Binding-site contacts:
Ligand atom CD2 contacts residue TYR99 of chain 1.C at 3.1 Å (hydrophobic).
Ligand atom CD1 contacts residue TYR87 of chain 1.C at 4.1 Å (hydrophobic).
Ligand atom O contacts residue ASN107 of chain 1.C at 3.6 Å.
Ligand atom C contacts residue ASN107 of chain 1.C at 3.6 Å.
Ligand atom OXT contacts residue LYS104 of chain 1.C at 3.6 Å.
Ligand atom O contacts residue LYS104 of chain 1.C at 3.9 Å.
Ligand atom N contacts residue VAL109 of chain 1.C at 4.0 Å.
Ligand atom C contacts residue TYR87 of chain 1.C at 3.3 Å (hydrophobic).
Ligand atom C contacts residue VAL109 of chain 1.C at 4.1 Å (hydrophobic).
Ligand atom CZ contacts residue ASN90 of chain 1.C at 4.2 Å.
Ligand atom CZ contacts residue TYR87 of chain 1.C at 4.1 Å (hydrophobic).
Ligand atom CE2 contacts residue TYR129 of chain 1.C at 3.6 Å (hydrophobic).
Ligand atom CD2 contacts residue ILE83 of chain 1.C at 4.1 Å (hydrophobic).
Ligand atom CD2 contacts residue VAL109 of chain 1.C at 3.8 Å (hydrophobic).
Ligand atom OH contacts residue TYR129 of chain 1.C at 4.2 Å.
Ligand atom OH contacts residue TYR87 of chain 1.C at 3.9 Å.
Ligand atom C contacts residue ASN107 of chain 1.C at 4.0 Å.
Ligand atom O contacts residue TYR87 of chain 1.C at 2.4 Å (h-bond).
Ligand atom O contacts residue ASN107 of chain 1.C at 3.1 Å.
Ligand atom O contacts residue VAL109 of chain 1.C at 3.1 Å.
Ligand atom CE1 contacts residue ASN90 of chain 1.C at 3.9 Å.
Ligand atom CD2 contacts residue GLY102 of chain 1.C at 3.7 Å.
Ligand atom CB contacts residue TYR99 of chain 1.C at 3.6 Å (hydrophobic).
Ligand atom CD2 contacts residue TRP100 of chain 1.C at 3.7 Å (hydrophobic).
Ligand atom CE1 contacts residue PRO97 of chain 1.C at 3.8 Å (hydrophobic).
Ligand atom CZ contacts residue TRP100 of chain 1.C at 4.1 Å (hydrophobic).
Ligand atom N contacts residue ASN107 of chain 1.C at 4.0 Å.
Ligand atom CE2 contacts residue TYR99 of chain 1.C at 4.0 Å (hydrophobic).
Ligand atom CD1 contacts residue LYS86 of chain 1.C at 4.0 Å.
Ligand atom CE2 contacts residue TYR87 of chain 1.C at 4.1 Å (hydrophobic).
Ligand atom CA contacts residue TYR87 of chain 1.C at 3.6 Å (hydrophobic).
Ligand atom CE2 contacts residue TRP100 of chain 1.C at 3.4 Å (hydrophobic).
Ligand atom CB contacts residue TYR87 of chain 1.C at 3.4 Å (hydrophobic).
Ligand atom CD1 contacts residue ASN90 of chain 1.C at 3.8 Å.
Ligand atom OH contacts residue ASN90 of chain 1.C at 3.5 Å.
Ligand atom O contacts residue ASN107 of chain 1.C at 4.0 Å.
Ligand atom CA contacts residue ASN107 of chain 1.C at 3.3 Å.
Ligand atom N contacts residue ASN107 of chain 1.C at 3.0 Å (h-bond).
Ligand atom CG contacts residue TYR99 of chain 1.C at 3.6 Å (hydrophobic).
Ligand atom C contacts residue ASN107 of chain 1.C at 3.9 Å.

Sequence of chain 1.C:
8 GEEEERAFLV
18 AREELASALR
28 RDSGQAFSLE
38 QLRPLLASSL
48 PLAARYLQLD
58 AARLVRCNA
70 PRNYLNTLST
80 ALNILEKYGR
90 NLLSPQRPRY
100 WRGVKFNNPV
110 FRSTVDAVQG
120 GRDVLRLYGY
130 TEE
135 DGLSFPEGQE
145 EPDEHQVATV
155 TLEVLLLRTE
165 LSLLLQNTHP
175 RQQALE

The small molecule below binds the protein below.
Small molecule (SMILES): CC(C)C[C@H](NC(=O)[C@@H](N)CC(=O)O)C(=O)N[C@@H](Cc1ccc(O)cc1)C(=O)NCC(=O)O